Sequence of chain 1.J:
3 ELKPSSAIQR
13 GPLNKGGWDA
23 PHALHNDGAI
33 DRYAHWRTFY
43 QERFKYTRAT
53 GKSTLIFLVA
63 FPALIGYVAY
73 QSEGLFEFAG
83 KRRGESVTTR

Sequence of chain 1.FA:
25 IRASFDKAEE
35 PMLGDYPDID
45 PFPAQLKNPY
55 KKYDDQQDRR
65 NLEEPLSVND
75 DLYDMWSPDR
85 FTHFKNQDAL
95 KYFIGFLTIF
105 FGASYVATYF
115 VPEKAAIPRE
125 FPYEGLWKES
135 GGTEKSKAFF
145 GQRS

Sequence of chain 1.U:
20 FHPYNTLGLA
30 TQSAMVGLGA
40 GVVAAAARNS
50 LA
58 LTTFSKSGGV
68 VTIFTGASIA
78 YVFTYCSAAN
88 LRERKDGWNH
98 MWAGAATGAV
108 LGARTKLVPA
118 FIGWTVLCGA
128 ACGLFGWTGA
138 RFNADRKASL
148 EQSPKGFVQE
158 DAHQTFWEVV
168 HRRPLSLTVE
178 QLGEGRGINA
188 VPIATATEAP

This protein binds this small molecule.
Small molecule (SMILES): CCCCCCCCCCC(CCCCCCCCCC)(CO[C@H]1O[C@@H](CO)[C@H](O[C@@H]2O[C@@H](CO)[C@H](O)[C@@H](O)[C@@H]2O)[C@@H](O)[C@@H]1O)CO[C@H]1O[C@@H](CO)[C@H](O[C@@H]2O[C@@H](CO)[C@H](O)[C@@H](O)[C@@H]2O)[C@@H](O)[C@H]1O

Binding-site contacts:
Ligand atom CBP contacts residue VAL115 of chain 1.U at 3.8 Å (hydrophobic).
Ligand atom CCV contacts residue LYS31 of chain 1.FA at 4.1 Å.
Ligand atom CBC contacts residue GLY53 of chain 1.J at 3.6 Å.
Ligand atom CCR contacts residue PRO35 of chain 1.FA at 3.6 Å (hydrophobic).
Ligand atom CCN contacts residue GLU34 of chain 1.FA at 3.2 Å.
Ligand atom C4 contacts residue THR49 of chain 1.J at 4.0 Å.
Ligand atom O4 contacts residue THR49 of chain 1.J at 3.9 Å.
Ligand atom CBS contacts residue THR49 of chain 1.J at 3.7 Å.
Ligand atom OAS contacts residue GLU34 of chain 1.FA at 3.4 Å (salt-bridge).
Ligand atom OAS contacts residue LYS31 of chain 1.FA at 4.1 Å.
Ligand atom CBS contacts residue ARG50 of chain 1.J at 3.5 Å.
Ligand atom CCT contacts residue GLU34 of chain 1.FA at 3.5 Å.
Ligand atom CBC contacts residue TYR48 of chain 1.J at 3.8 Å (hydrophobic).
Ligand atom C5 contacts residue THR49 of chain 1.J at 3.7 Å.
Ligand atom O6 contacts residue ARG50 of chain 1.J at 3.9 Å.
Ligand atom CBG contacts residue GLY53 of chain 1.J at 3.9 Å.
Ligand atom CCC contacts residue GLU34 of chain 1.FA at 3.9 Å.
Ligand atom OAU contacts residue LYS31 of chain 1.FA at 3.7 Å.
Ligand atom CAY contacts residue THR56 of chain 1.J at 4.0 Å.
Ligand atom OAL contacts residue LYS113 of chain 1.U at 3.9 Å.
Ligand atom C1 contacts residue ARG50 of chain 1.J at 3.4 Å.
Ligand atom CBH contacts residue VAL115 of chain 1.U at 3.8 Å (hydrophobic).
Ligand atom CBQ contacts residue VAL115 of chain 1.U at 3.8 Å (hydrophobic).
Ligand atom C3 contacts residue THR49 of chain 1.J at 3.7 Å.
Ligand atom CCV contacts residue GLU34 of chain 1.FA at 3.4 Å.
Ligand atom O5 contacts residue ARG50 of chain 1.J at 3.4 Å.
Ligand atom OAU contacts residue ALA32 of chain 1.FA at 4.1 Å.
Ligand atom OAI contacts residue GLU34 of chain 1.FA at 2.6 Å (salt-bridge).
Ligand atom OAL contacts residue LEU114 of chain 1.U at 3.5 Å.
Ligand atom C5 contacts residue ARG50 of chain 1.J at 3.5 Å.
Ligand atom OBX contacts residue VAL115 of chain 1.U at 3.8 Å.
Ligand atom OAL contacts residue VAL115 of chain 1.U at 3.4 Å (h-bond).
Ligand atom CBK contacts residue THR49 of chain 1.J at 3.8 Å.
Ligand atom CBG contacts residue THR49 of chain 1.J at 3.9 Å.
Ligand atom O4 contacts residue PRO35 of chain 1.FA at 3.7 Å.
Ligand atom CBA contacts residue TYR48 of chain 1.J at 3.6 Å (hydrophobic).
Ligand atom CBM contacts residue GLU34 of chain 1.FA at 3.5 Å.
Ligand atom O1 contacts residue ARG50 of chain 1.J at 3.9 Å.
Ligand atom C6 contacts residue ARG50 of chain 1.J at 3.9 Å.
Ligand atom C1 contacts residue THR49 of chain 1.J at 3.8 Å.